This small molecule binds to this protein.
Small molecule (SMILES): CC(=O)N[C@@H]1[C@@H](O)[C@H](O)[C@@H](CO)O[C@H]1O

Sequence of chain 1.B:
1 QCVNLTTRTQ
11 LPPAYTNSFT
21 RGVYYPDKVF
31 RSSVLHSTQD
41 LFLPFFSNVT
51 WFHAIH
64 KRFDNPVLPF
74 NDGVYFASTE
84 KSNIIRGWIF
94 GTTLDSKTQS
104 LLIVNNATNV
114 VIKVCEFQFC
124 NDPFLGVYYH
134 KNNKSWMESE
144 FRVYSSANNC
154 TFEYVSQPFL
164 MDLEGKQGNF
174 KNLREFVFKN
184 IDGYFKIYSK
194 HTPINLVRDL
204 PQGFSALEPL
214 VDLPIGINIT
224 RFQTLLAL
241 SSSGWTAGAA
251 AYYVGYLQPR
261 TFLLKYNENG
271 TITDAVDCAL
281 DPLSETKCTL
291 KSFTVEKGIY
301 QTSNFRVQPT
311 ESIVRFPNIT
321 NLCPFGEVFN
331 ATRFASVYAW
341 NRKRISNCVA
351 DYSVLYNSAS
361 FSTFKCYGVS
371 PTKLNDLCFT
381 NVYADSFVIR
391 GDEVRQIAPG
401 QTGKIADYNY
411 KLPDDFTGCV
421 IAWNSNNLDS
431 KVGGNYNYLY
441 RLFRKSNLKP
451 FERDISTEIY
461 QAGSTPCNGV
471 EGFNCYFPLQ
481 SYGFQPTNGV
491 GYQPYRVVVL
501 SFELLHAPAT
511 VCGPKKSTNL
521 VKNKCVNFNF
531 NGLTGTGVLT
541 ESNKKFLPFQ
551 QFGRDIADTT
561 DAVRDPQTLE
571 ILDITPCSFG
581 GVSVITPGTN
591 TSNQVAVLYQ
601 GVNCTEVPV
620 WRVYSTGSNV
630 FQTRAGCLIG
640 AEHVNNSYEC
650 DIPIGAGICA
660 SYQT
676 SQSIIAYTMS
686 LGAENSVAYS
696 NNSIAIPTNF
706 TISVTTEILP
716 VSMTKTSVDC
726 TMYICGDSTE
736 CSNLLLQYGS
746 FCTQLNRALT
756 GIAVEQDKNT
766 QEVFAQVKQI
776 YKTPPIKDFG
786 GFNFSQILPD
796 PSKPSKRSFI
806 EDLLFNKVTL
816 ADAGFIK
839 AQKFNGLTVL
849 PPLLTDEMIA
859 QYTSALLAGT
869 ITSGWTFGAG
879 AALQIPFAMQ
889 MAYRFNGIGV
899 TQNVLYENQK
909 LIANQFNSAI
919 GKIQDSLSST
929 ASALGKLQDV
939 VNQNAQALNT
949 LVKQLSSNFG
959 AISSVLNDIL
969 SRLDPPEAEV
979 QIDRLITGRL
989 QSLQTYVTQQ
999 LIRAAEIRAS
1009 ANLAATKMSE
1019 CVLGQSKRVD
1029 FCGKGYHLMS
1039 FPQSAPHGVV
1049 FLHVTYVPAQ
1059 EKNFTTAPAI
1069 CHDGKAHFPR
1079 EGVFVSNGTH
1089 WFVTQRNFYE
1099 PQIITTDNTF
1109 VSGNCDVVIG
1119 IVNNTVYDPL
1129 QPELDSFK

Binding-site contacts:
Ligand atom O4 contacts residue ALA693 of chain 1.B at 4.2 Å.
Ligand atom C7 contacts residue ASN1061 of chain 1.B at 3.8 Å.
Ligand atom C3 contacts residue ASN1061 of chain 1.B at 3.8 Å.
Ligand atom C5 contacts residue ALA693 of chain 1.B at 4.2 Å (hydrophobic).
Ligand atom C8 contacts residue LYS1060 of chain 1.B at 4.0 Å.
Ligand atom C2 contacts residue ASN1061 of chain 1.B at 2.4 Å.
Ligand atom C1 contacts residue ASN1061 of chain 1.B at 1.4 Å.
Ligand atom C4 contacts residue ASN1061 of chain 1.B at 4.2 Å.
Ligand atom C5 contacts residue ASN1061 of chain 1.B at 3.7 Å.
Ligand atom O7 contacts residue ASN1061 of chain 1.B at 4.3 Å.
Ligand atom N2 contacts residue ASN1061 of chain 1.B at 2.9 Å (h-bond).
Ligand atom O5 contacts residue ASN1061 of chain 1.B at 2.4 Å (h-bond).
Ligand atom C8 contacts residue GLU1059 of chain 1.B at 3.6 Å.
Ligand atom C8 contacts residue ASN1061 of chain 1.B at 4.5 Å.